Binding-site contacts:
Ligand atom O6 contacts residue ASN226 of chain 1.D at 2.9 Å (h-bond).
Ligand atom O4' contacts residue SER138 of chain 1.D at 3.3 Å.
Ligand atom N2 contacts residue ASN204 of chain 1.D at 2.8 Å (h-bond).
Ligand atom O3G contacts residue GLY142 of chain 1.D at 3.0 Å (h-bond).
Ligand atom O1A contacts residue CYS12 of chain 1.D at 2.9 Å (h-bond).
Ligand atom O2' contacts residue VAL175 of chain 1.D at 3.1 Å.
Ligand atom C3' contacts residue GLU181 of chain 1.D at 3.3 Å.
Ligand atom O1B contacts residue GLY144 of chain 1.D at 2.8 Å (h-bond).
Ligand atom O1G contacts residue ASN99 of chain 1.D at 3.2 Å (h-bond).
Ligand atom O2B contacts residue MG1 of chain 1.U at 2.3 Å.
Ligand atom O2G contacts residue ALA97 of chain 1.D at 2.9 Å (h-bond).
Ligand atom O2B contacts residue GLY10 of chain 1.D at 3.4 Å.
Ligand atom O3' contacts residue GLU181 of chain 1.D at 3.4 Å (salt-bridge).
Ligand atom C4 contacts residue CYS12 of chain 1.D at 3.5 Å (hydrophobic).
Ligand atom PB contacts residue MG1 of chain 1.U at 3.2 Å.
Ligand atom O6 contacts residue GLN15 of chain 1.D at 2.8 Å (h-bond).
Ligand atom O3B contacts residue GLY142 of chain 1.D at 3.1 Å (h-bond).
Ligand atom C2' contacts residue TYR222 of chain 1.D at 3.2 Å (hydrophobic).
Ligand atom O3G contacts residue ASN99 of chain 1.D at 2.6 Å (h-bond).
Ligand atom O2G contacts residue MG1 of chain 1.U at 3.3 Å.
Ligand atom O1A contacts residue GLN11 of chain 1.D at 3.5 Å (h-bond).
Ligand atom O1G contacts residue MG1 of chain 1.U at 2.1 Å.
Ligand atom C4 contacts residue TYR222 of chain 1.D at 3.4 Å (hydrophobic).
Ligand atom O5' contacts residue SER138 of chain 1.D at 2.9 Å (h-bond).
Ligand atom O2G contacts residue THR143 of chain 1.D at 2.9 Å (h-bond).
Ligand atom N3 contacts residue ASN204 of chain 1.D at 3.0 Å (h-bond).
Ligand atom O2' contacts residue TYR222 of chain 1.D at 2.7 Å (h-bond).
Ligand atom N7 contacts residue GLN11 of chain 1.D at 3.1 Å (h-bond).
Ligand atom O3B contacts residue MG1 of chain 1.U at 3.4 Å.
Ligand atom N1 contacts residue ASN226 of chain 1.D at 2.6 Å (h-bond).
Ligand atom O3B contacts residue THR143 of chain 1.D at 2.9 Å (h-bond).
Ligand atom N2 contacts residue ASN226 of chain 1.D at 3.3 Å (h-bond).
Ligand atom C5 contacts residue CYS12 of chain 1.D at 3.5 Å (hydrophobic).
Ligand atom O2' contacts residue SER176 of chain 1.D at 3.4 Å.
Ligand atom O1A contacts residue SER138 of chain 1.D at 3.2 Å (h-bond).
Ligand atom PG contacts residue MG1 of chain 1.U at 3.0 Å.
Ligand atom O2' contacts residue ASN204 of chain 1.D at 3.4 Å (h-bond).
Ligand atom C3A contacts residue GLY141 of chain 1.D at 3.4 Å.
Ligand atom C2 contacts residue ASN226 of chain 1.D at 3.4 Å.
Ligand atom O2B contacts residue GLN11 of chain 1.D at 2.9 Å (h-bond).

Sequence of chain 1.D:
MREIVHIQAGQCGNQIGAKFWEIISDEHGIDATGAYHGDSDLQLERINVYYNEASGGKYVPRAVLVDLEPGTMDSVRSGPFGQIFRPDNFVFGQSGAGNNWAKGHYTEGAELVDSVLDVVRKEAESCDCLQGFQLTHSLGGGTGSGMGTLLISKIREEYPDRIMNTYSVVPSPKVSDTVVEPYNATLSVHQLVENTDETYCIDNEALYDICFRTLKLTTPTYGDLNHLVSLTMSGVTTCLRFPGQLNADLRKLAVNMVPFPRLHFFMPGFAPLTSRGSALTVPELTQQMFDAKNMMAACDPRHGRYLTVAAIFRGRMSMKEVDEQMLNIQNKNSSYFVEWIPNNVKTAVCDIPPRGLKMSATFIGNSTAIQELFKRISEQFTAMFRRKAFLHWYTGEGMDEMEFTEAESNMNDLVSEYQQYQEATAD

A protein and the small-molecule ligand that binds it are described below.
Small molecule (SMILES): Nc1nc2c(ncn2[C@@H]2O[C@H](CO[P](=O)(O)C[P](=O)(O)OP(=O)(O)O)[C@@H](O)[C@H]2O)c(=O)[nH]1